This small molecule binds to this protein.
Small molecule (SMILES): O=C([O-])C(=O)[O-]

Sequence of chain 1.F:
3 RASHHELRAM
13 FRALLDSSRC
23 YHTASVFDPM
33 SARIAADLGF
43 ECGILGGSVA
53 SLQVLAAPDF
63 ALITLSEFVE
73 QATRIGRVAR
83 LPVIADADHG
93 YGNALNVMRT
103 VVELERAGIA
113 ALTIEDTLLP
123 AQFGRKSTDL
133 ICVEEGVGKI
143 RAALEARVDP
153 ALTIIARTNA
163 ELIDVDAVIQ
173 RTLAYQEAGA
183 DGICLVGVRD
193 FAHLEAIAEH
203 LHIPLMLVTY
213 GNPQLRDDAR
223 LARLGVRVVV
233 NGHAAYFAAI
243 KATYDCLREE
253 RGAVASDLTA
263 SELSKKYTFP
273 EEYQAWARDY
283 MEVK

Binding-site contacts:
Ligand atom C2 contacts residue HIS235 of chain 1.F at 4.1 Å.
Ligand atom C2 contacts residue ASP88 of chain 1.F at 3.3 Å.
Ligand atom C1 contacts residue MG1 of chain 1.X at 3.2 Å.
Ligand atom O3 contacts residue GLY48 of chain 1.F at 4.3 Å.
Ligand atom O3 contacts residue HIS235 of chain 1.F at 3.7 Å.
Ligand atom C1 contacts residue GLY48 of chain 1.F at 4.4 Å.
Ligand atom C1 contacts residue ASP88 of chain 1.F at 3.1 Å.
Ligand atom C2 contacts residue SER50 of chain 1.F at 3.5 Å.
Ligand atom C2 contacts residue MG1 of chain 1.X at 3.1 Å.
Ligand atom O4 contacts residue ASP88 of chain 1.F at 3.0 Å (salt-bridge).
Ligand atom O1 contacts residue ARG159 of chain 1.F at 2.9 Å (salt-bridge).
Ligand atom O1 contacts residue MG1 of chain 1.X at 2.6 Å.
Ligand atom O3 contacts residue ASP88 of chain 1.F at 3.9 Å.
Ligand atom O2 contacts residue GLY48 of chain 1.F at 3.8 Å.
Ligand atom C1 contacts residue HIS235 of chain 1.F at 4.3 Å.
Ligand atom O4 contacts residue SER50 of chain 1.F at 3.2 Å (h-bond).
Ligand atom O2 contacts residue HIS235 of chain 1.F at 3.1 Å (h-bond).
Ligand atom O1 contacts residue ASP88 of chain 1.F at 2.9 Å (salt-bridge).
Ligand atom O4 contacts residue GLY48 of chain 1.F at 4.3 Å.
Ligand atom O2 contacts residue ASP88 of chain 1.F at 4.3 Å.
Ligand atom O2 contacts residue GLY49 of chain 1.F at 4.2 Å.
Ligand atom O2 contacts residue MG1 of chain 1.X at 4.3 Å.
Ligand atom O4 contacts residue ASP61 of chain 1.F at 3.8 Å.
Ligand atom C2 contacts residue GLY49 of chain 1.F at 4.0 Å.
Ligand atom O2 contacts residue SER50 of chain 1.F at 2.7 Å (h-bond).
Ligand atom C2 contacts residue GLY48 of chain 1.F at 4.0 Å.
Ligand atom O4 contacts residue GLY49 of chain 1.F at 3.7 Å.
Ligand atom O3 contacts residue ARG159 of chain 1.F at 4.3 Å.
Ligand atom O3 contacts residue MG1 of chain 1.X at 4.4 Å.
Ligand atom O4 contacts residue MG1 of chain 1.X at 2.2 Å.
Ligand atom C1 contacts residue ARG159 of chain 1.F at 4.0 Å.